Sequence of chain 1.C:
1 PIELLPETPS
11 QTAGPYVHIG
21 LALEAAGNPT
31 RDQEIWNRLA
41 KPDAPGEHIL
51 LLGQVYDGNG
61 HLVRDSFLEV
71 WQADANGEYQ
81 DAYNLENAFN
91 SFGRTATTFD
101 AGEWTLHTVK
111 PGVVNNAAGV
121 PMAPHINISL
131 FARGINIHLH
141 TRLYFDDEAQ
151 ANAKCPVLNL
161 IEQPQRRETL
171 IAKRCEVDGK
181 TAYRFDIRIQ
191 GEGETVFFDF

Sequence of chain 1.D:
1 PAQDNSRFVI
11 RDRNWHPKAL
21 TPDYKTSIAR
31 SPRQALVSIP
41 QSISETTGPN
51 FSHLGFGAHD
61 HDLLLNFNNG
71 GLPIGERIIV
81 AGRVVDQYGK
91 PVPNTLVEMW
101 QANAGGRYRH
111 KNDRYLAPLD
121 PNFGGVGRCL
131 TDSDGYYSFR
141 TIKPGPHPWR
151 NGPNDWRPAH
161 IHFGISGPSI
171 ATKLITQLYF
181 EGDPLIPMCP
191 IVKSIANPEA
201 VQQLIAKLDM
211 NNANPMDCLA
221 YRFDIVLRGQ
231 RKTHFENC

This small molecule binds to this protein.
Small molecule (SMILES): O=[N+]([O-])c1ccc(O)c(O)c1

Binding-site contacts:
Ligand atom C5 contacts residue PRO15 of chain 1.C at 3.7 Å (hydrophobic).
Ligand atom O11 contacts residue ILE191 of chain 1.D at 3.5 Å.
Ligand atom C3 contacts residue ARG157 of chain 1.D at 4.0 Å.
Ligand atom O10 contacts residue TYR24 of chain 1.D at 3.9 Å.
Ligand atom C4 contacts residue PRO15 of chain 1.C at 3.3 Å (hydrophobic).
Ligand atom C5 contacts residue TRP149 of chain 1.D at 3.9 Å (hydrophobic).
Ligand atom N9 contacts residue TYR24 of chain 1.D at 3.5 Å (h-bond).
Ligand atom O7 contacts residue TYR108 of chain 1.D at 3.0 Å (h-bond).
Ligand atom O7 contacts residue FE1 of chain 1.DA at 2.4 Å.
Ligand atom C2 contacts residue ARG157 of chain 1.D at 3.4 Å.
Ligand atom O7 contacts residue ARG157 of chain 1.D at 3.5 Å.
Ligand atom C4 contacts residue ILE191 of chain 1.D at 3.9 Å (hydrophobic).
Ligand atom O11 contacts residue PRO15 of chain 1.C at 3.6 Å.
Ligand atom O10 contacts residue PRO15 of chain 1.C at 3.6 Å.
Ligand atom N9 contacts residue TRP149 of chain 1.D at 4.0 Å.
Ligand atom O8 contacts residue HIS162 of chain 1.D at 2.9 Å.
Ligand atom C6 contacts residue HIS147 of chain 1.D at 3.5 Å.
Ligand atom O11 contacts residue THR12 of chain 1.C at 3.8 Å.
Ligand atom O8 contacts residue TYR108 of chain 1.D at 4.0 Å.
Ligand atom O10 contacts residue TRP149 of chain 1.D at 3.6 Å.
Ligand atom O7 contacts residue HIS160 of chain 1.D at 3.2 Å (h-bond).
Ligand atom O11 contacts residue ARG133 of chain 1.C at 3.8 Å.
Ligand atom C3 contacts residue GLY14 of chain 1.C at 3.7 Å.
Ligand atom O8 contacts residue FE1 of chain 1.DA at 2.2 Å.
Ligand atom N9 contacts residue PRO15 of chain 1.C at 3.3 Å.
Ligand atom C1 contacts residue HIS147 of chain 1.D at 4.1 Å.
Ligand atom N9 contacts residue ILE191 of chain 1.D at 3.8 Å.
Ligand atom C1 contacts residue FE1 of chain 1.DA at 3.0 Å.
Ligand atom C3 contacts residue ILE191 of chain 1.D at 3.8 Å (hydrophobic).
Ligand atom O8 contacts residue GLN177 of chain 1.D at 3.9 Å.
Ligand atom O10 contacts residue ARG133 of chain 1.C at 3.6 Å.
Ligand atom C2 contacts residue FE1 of chain 1.DA at 3.0 Å.
Ligand atom O11 contacts residue GLY14 of chain 1.C at 3.9 Å.
Ligand atom O11 contacts residue TYR24 of chain 1.D at 2.5 Å (h-bond).
Ligand atom C6 contacts residue ARG157 of chain 1.D at 3.9 Å.
Ligand atom C3 contacts residue PRO15 of chain 1.C at 3.5 Å (hydrophobic).
Ligand atom C1 contacts residue ARG157 of chain 1.D at 3.6 Å.
Ligand atom O8 contacts residue HIS160 of chain 1.D at 3.2 Å (h-bond).
Ligand atom O8 contacts residue ARG157 of chain 1.D at 3.0 Å (salt-bridge).
Ligand atom O7 contacts residue HIS147 of chain 1.D at 3.7 Å.